Sequence of chain 1.B:
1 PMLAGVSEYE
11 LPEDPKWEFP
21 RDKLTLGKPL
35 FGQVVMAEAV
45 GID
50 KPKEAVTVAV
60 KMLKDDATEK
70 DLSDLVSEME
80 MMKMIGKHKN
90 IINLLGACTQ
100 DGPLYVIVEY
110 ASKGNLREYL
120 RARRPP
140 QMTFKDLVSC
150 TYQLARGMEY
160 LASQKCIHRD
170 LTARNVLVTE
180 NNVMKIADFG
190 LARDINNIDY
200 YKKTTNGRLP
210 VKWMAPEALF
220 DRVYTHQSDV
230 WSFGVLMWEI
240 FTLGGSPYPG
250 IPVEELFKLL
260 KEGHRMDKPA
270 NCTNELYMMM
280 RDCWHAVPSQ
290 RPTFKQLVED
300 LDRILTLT

A protein and the small-molecule ligand that binds it are described below.
Small molecule (SMILES): C[P](=O)(O)O[P](=O)(O)OC[C@H]1O[C@@H](n2cnc3c(N)ncnc32)[C@H](O)[C@@H]1O

Binding-site contacts:
Ligand atom N7 contacts residue VAL38 of chain 1.B at 3.9 Å.
Ligand atom C4 contacts residue LEU30 of chain 1.B at 4.2 Å (hydrophobic).
Ligand atom N1 contacts residue LEU176 of chain 1.B at 4.1 Å.
Ligand atom N6 contacts residue ILE91 of chain 1.B at 3.3 Å.
Ligand atom C8 contacts residue LEU176 of chain 1.B at 4.3 Å (hydrophobic).
Ligand atom N3 contacts residue LEU176 of chain 1.B at 4.1 Å.
Ligand atom C4' contacts residue LEU30 of chain 1.B at 3.9 Å (hydrophobic).
Ligand atom O1A contacts residue LYS60 of chain 1.B at 3.9 Å.
Ligand atom C3B contacts residue ASN174 of chain 1.B at 3.4 Å.
Ligand atom N1 contacts residue ALA110 of chain 1.B at 3.0 Å (h-bond).
Ligand atom C6 contacts residue GLU108 of chain 1.B at 3.9 Å.
Ligand atom O2' contacts residue LEU176 of chain 1.B at 3.6 Å.
Ligand atom N6 contacts residue VAL107 of chain 1.B at 3.7 Å.
Ligand atom C5 contacts residue VAL38 of chain 1.B at 4.2 Å (hydrophobic).
Ligand atom C6 contacts residue ALA58 of chain 1.B at 3.8 Å (hydrophobic).
Ligand atom C8 contacts residue VAL38 of chain 1.B at 4.0 Å (hydrophobic).
Ligand atom C5 contacts residue LEU176 of chain 1.B at 3.6 Å (hydrophobic).
Ligand atom C6 contacts residue ALA110 of chain 1.B at 4.0 Å (hydrophobic).
Ligand atom C2 contacts residue ALA110 of chain 1.B at 3.1 Å (hydrophobic).
Ligand atom O4' contacts residue LEU30 of chain 1.B at 3.5 Å.
Ligand atom N7 contacts residue LEU176 of chain 1.B at 3.8 Å.
Ligand atom N3 contacts residue ALA110 of chain 1.B at 4.0 Å.
Ligand atom C6 contacts residue LEU176 of chain 1.B at 3.5 Å (hydrophobic).
Ligand atom N1 contacts residue ALA58 of chain 1.B at 4.1 Å.
Ligand atom N9 contacts residue LEU176 of chain 1.B at 4.0 Å.
Ligand atom O1A contacts residue VAL38 of chain 1.B at 3.5 Å.
Ligand atom C2 contacts residue TYR109 of chain 1.B at 3.8 Å (hydrophobic).
Ligand atom C5' contacts residue VAL38 of chain 1.B at 3.6 Å (hydrophobic).
Ligand atom O3' contacts residue ASN114 of chain 1.B at 4.1 Å.
Ligand atom N6 contacts residue ALA58 of chain 1.B at 3.5 Å.
Ligand atom O3A contacts residue ASP187 of chain 1.B at 4.1 Å.
Ligand atom N1 contacts residue TYR109 of chain 1.B at 3.8 Å.
Ligand atom N3 contacts residue LEU30 of chain 1.B at 4.0 Å.
Ligand atom N6 contacts residue GLU108 of chain 1.B at 2.9 Å (salt-bridge).
Ligand atom C2 contacts residue LEU30 of chain 1.B at 4.2 Å (hydrophobic).
Ligand atom N6 contacts residue LEU176 of chain 1.B at 3.5 Å.
Ligand atom N1 contacts residue GLU108 of chain 1.B at 4.0 Å.
Ligand atom O1A contacts residue ASP187 of chain 1.B at 3.7 Å.
Ligand atom O2' contacts residue ASN114 of chain 1.B at 3.7 Å.
Ligand atom C4 contacts residue LEU176 of chain 1.B at 3.8 Å (hydrophobic).